Sequence of chain 1.E:
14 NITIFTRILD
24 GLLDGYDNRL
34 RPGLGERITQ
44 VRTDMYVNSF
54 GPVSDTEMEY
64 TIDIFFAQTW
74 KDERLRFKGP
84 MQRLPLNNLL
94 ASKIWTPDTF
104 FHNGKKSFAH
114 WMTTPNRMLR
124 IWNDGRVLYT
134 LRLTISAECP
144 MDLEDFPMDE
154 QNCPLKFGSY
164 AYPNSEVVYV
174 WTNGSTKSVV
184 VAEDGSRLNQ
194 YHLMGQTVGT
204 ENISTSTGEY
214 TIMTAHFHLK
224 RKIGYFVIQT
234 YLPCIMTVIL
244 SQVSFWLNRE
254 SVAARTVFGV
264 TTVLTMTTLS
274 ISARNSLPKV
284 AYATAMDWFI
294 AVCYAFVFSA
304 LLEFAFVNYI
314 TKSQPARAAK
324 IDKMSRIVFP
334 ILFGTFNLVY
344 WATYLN

This small molecule binds to this protein.
Small molecule (SMILES): CC(=O)N[C@@H]1[C@@H](O)[C@H](O)[C@@H](CO)O[C@H]1O

Binding-site contacts:
Ligand atom C5 contacts residue ASN205 of chain 1.E at 3.6 Å.
Ligand atom C6 contacts residue ASN167 of chain 1.E at 3.8 Å.
Ligand atom O5 contacts residue ASN167 of chain 1.E at 3.2 Å (h-bond).
Ligand atom C5 contacts residue ASN167 of chain 1.E at 3.8 Å.
Ligand atom C1 contacts residue ASN205 of chain 1.E at 1.4 Å.
Ligand atom N2 contacts residue ASN205 of chain 1.E at 2.9 Å (h-bond).
Ligand atom C8 contacts residue ASN205 of chain 1.E at 3.9 Å.
Ligand atom O7 contacts residue ASN205 of chain 1.E at 3.6 Å.
Ligand atom C3 contacts residue ASN205 of chain 1.E at 3.8 Å.
Ligand atom C4 contacts residue ASN205 of chain 1.E at 4.2 Å.
Ligand atom C8 contacts residue GLU204 of chain 1.E at 4.3 Å.
Ligand atom C2 contacts residue ASN205 of chain 1.E at 2.4 Å.
Ligand atom C1 contacts residue ASN167 of chain 1.E at 4.0 Å.
Ligand atom C7 contacts residue ASN205 of chain 1.E at 3.4 Å.
Ligand atom O5 contacts residue ASN205 of chain 1.E at 2.4 Å (h-bond).